Sequence of chain 1.I:
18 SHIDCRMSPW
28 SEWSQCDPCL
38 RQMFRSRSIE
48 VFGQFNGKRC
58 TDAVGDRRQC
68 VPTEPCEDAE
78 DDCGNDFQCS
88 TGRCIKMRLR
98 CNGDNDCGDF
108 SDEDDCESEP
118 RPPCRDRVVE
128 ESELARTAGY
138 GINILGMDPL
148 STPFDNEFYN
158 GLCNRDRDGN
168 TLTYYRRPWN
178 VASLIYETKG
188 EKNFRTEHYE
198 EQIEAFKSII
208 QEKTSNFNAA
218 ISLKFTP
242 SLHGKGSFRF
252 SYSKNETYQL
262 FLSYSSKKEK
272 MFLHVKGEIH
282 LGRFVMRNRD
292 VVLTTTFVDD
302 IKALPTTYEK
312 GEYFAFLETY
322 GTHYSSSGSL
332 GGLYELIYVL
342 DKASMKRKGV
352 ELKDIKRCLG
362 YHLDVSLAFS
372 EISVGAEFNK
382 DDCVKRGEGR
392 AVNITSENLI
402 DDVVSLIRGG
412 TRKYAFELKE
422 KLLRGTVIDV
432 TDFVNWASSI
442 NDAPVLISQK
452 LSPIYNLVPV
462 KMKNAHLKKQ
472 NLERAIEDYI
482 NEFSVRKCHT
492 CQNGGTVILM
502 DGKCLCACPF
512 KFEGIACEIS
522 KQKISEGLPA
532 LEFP

Sequence of chain 1.J:
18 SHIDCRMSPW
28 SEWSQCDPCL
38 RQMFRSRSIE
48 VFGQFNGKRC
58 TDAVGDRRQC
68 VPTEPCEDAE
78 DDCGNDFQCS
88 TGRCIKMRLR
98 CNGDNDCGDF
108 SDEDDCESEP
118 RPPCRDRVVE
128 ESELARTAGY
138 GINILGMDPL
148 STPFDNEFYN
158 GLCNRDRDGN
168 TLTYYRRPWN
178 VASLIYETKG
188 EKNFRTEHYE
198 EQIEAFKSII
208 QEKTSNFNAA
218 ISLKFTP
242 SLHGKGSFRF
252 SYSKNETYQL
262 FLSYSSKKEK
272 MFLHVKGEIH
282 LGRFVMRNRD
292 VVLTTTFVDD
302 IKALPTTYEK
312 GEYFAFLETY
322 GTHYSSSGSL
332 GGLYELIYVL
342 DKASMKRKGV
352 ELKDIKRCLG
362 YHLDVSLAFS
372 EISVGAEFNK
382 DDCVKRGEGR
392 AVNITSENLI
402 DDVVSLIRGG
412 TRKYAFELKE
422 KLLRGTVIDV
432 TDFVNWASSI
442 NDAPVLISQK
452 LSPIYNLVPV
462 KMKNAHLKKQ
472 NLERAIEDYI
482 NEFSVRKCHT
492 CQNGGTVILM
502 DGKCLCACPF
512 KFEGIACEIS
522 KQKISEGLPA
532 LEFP

This protein binds this small molecule.
Small molecule (SMILES): CC(=O)N[C@@H]1[C@@H](O)[C@H](O)[C@@H](CO)O[C@H]1O

Binding-site contacts:
Ligand atom C7 contacts residue TYR253 of chain 1.J at 4.5 Å (hydrophobic).
Ligand atom O6 contacts residue HIS363 of chain 1.I at 3.9 Å.
Ligand atom C2 contacts residue ASN215 of chain 1.J at 2.5 Å.
Ligand atom O3 contacts residue ASP382 of chain 1.I at 4.2 Å.
Ligand atom N2 contacts residue PHE214 of chain 1.J at 4.1 Å.
Ligand atom C5 contacts residue ASN380 of chain 1.I at 3.8 Å.
Ligand atom O3 contacts residue ASN213 of chain 1.J at 3.9 Å.
Ligand atom N2 contacts residue ASN215 of chain 1.J at 2.9 Å (h-bond).
Ligand atom O7 contacts residue TYR253 of chain 1.J at 3.6 Å.
Ligand atom O5 contacts residue ASN215 of chain 1.J at 2.5 Å (h-bond).
Ligand atom O7 contacts residue ASN215 of chain 1.J at 4.4 Å.
Ligand atom O6 contacts residue ASN380 of chain 1.I at 3.5 Å (h-bond).
Ligand atom C3 contacts residue ASN215 of chain 1.J at 3.8 Å.
Ligand atom C7 contacts residue ASN213 of chain 1.J at 3.6 Å.
Ligand atom C1 contacts residue ASN215 of chain 1.J at 1.4 Å.
Ligand atom C2 contacts residue ASN213 of chain 1.J at 4.4 Å.
Ligand atom O5 contacts residue ASN380 of chain 1.I at 3.4 Å (h-bond).
Ligand atom N2 contacts residue ASN213 of chain 1.J at 3.4 Å.
Ligand atom C5 contacts residue ASN215 of chain 1.J at 3.7 Å.
Ligand atom O7 contacts residue ASN213 of chain 1.J at 3.0 Å.
Ligand atom C4 contacts residue ASN215 of chain 1.J at 4.3 Å.
Ligand atom C1 contacts residue ASN380 of chain 1.I at 4.5 Å.
Ligand atom C6 contacts residue ASN380 of chain 1.I at 3.3 Å.
Ligand atom C8 contacts residue ASN215 of chain 1.J at 3.8 Å.
Ligand atom C7 contacts residue ASN215 of chain 1.J at 3.5 Å.
Ligand atom C4 contacts residue ASN380 of chain 1.I at 3.9 Å.